A protein and the small-molecule ligand that binds it are described below.
Small molecule (SMILES): [N-]=[N+]=NC[C@H](O)c1ccc([N+](=O)[O-])cc1

Sequence of chain 1.D:
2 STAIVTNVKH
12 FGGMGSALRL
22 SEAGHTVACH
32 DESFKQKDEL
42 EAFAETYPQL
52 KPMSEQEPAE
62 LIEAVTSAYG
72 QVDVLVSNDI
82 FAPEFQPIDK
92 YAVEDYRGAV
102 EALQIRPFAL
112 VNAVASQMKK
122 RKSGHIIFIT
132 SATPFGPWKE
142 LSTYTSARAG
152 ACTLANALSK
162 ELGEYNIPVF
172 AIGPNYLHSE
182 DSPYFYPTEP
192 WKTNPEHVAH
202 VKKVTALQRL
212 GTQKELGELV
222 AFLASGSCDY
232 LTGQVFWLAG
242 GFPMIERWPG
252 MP

Sequence of chain 1.B:
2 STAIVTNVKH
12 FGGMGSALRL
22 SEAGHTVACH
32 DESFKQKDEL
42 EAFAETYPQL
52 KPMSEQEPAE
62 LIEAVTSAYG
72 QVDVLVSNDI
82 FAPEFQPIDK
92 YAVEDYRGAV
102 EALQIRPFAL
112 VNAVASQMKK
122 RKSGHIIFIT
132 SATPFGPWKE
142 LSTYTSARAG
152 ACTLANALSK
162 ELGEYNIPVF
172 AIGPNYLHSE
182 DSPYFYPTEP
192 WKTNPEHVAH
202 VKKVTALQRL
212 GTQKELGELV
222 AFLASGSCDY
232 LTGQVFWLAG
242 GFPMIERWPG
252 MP

Binding-site contacts:
Ligand atom C2 contacts residue SER132 of chain 1.D at 3.6 Å.
Ligand atom N5 contacts residue ASN176 of chain 1.D at 3.9 Å.
Ligand atom C11 contacts residue TYR187 of chain 1.D at 3.8 Å (hydrophobic).
Ligand atom N7 contacts residue LEU178 of chain 1.D at 2.9 Å (h-bond).
Ligand atom N7 contacts residue ASN176 of chain 1.D at 3.2 Å.
Ligand atom N7 contacts residue TYR177 of chain 1.D at 3.3 Å (h-bond).
Ligand atom N13 contacts residue TRP249 of chain 1.B at 3.4 Å.
Ligand atom O3 contacts residue TYR145 of chain 1.D at 2.6 Å (h-bond).
Ligand atom C11 contacts residue TRP249 of chain 1.B at 3.3 Å (hydrophobic).
Ligand atom O3 contacts residue THR134 of chain 1.D at 3.6 Å.
Ligand atom C1 contacts residue PRO175 of chain 1.D at 3.8 Å (hydrophobic).
Ligand atom O14 contacts residue PRO84 of chain 1.D at 3.9 Å.
Ligand atom C9 contacts residue PHE186 of chain 1.D at 3.4 Å (hydrophobic).
Ligand atom O15 contacts residue TRP249 of chain 1.B at 3.0 Å.
Ligand atom N6 contacts residue PHE12 of chain 1.D at 3.8 Å.
Ligand atom C12 contacts residue TYR187 of chain 1.D at 3.6 Å (hydrophobic).
Ligand atom O3 contacts residue SER132 of chain 1.D at 2.5 Å (h-bond).
Ligand atom C2 contacts residue PRO175 of chain 1.D at 3.9 Å (hydrophobic).
Ligand atom C2 contacts residue TYR145 of chain 1.D at 3.5 Å (hydrophobic).
Ligand atom O15 contacts residue PHE86 of chain 1.D at 3.1 Å.
Ligand atom C4 contacts residue TYR145 of chain 1.D at 3.7 Å (hydrophobic).
Ligand atom C1 contacts residue PHE12 of chain 1.D at 3.6 Å (hydrophobic).
Ligand atom N6 contacts residue TYR177 of chain 1.D at 3.5 Å (h-bond).
Ligand atom N5 contacts residue PHE186 of chain 1.D at 3.3 Å.
Ligand atom N6 contacts residue LEU178 of chain 1.D at 3.7 Å.
Ligand atom C12 contacts residue ASN176 of chain 1.D at 3.5 Å.
Ligand atom C11 contacts residue TRP139 of chain 1.D at 3.2 Å (hydrophobic).
Ligand atom N7 contacts residue PRO175 of chain 1.D at 3.7 Å.
Ligand atom C1 contacts residue TYR145 of chain 1.D at 3.9 Å (hydrophobic).
Ligand atom C8 contacts residue TYR145 of chain 1.D at 3.1 Å (hydrophobic).
Ligand atom N6 contacts residue PHE186 of chain 1.D at 3.8 Å.
Ligand atom N13 contacts residue PHE86 of chain 1.D at 3.9 Å.
Ligand atom C8 contacts residue PHE186 of chain 1.D at 3.5 Å (hydrophobic).
Ligand atom C12 contacts residue TRP139 of chain 1.D at 3.5 Å (hydrophobic).
Ligand atom N6 contacts residue TYR187 of chain 1.D at 3.3 Å.
Ligand atom N6 contacts residue ASN176 of chain 1.D at 3.4 Å.
Ligand atom C1 contacts residue PHE186 of chain 1.D at 3.4 Å (hydrophobic).
Ligand atom N5 contacts residue TYR187 of chain 1.D at 3.2 Å.
Ligand atom C10 contacts residue TRP249 of chain 1.B at 3.8 Å (hydrophobic).
Ligand atom N7 contacts residue TYR187 of chain 1.D at 3.8 Å.